Sequence of chain 1.A:
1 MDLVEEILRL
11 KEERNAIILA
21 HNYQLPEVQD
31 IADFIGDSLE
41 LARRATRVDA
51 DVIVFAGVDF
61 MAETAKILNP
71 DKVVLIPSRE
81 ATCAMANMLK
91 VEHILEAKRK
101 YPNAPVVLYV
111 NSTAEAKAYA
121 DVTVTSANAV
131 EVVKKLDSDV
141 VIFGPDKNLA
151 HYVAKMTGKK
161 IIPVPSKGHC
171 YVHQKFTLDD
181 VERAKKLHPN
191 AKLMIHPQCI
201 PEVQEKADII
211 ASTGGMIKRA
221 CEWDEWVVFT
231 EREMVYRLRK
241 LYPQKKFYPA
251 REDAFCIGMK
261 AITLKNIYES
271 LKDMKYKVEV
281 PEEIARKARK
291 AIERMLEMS

The small molecule below binds the protein below.
Small molecule (SMILES): O=CCC(O)/N=C(/CC(=O)O)C(=O)O

Binding-site contacts:
Ligand atom CAK contacts residue SER126 of chain 1.A at 3.7 Å.
Ligand atom CAJ contacts residue SER126 of chain 1.A at 3.4 Å.
Ligand atom OAN contacts residue THR125 of chain 1.A at 3.0 Å.
Ligand atom CAG contacts residue HIS196 of chain 1.A at 3.5 Å.
Ligand atom CAK contacts residue SER38 of chain 1.A at 3.4 Å.
Ligand atom OAH contacts residue HIS196 of chain 1.A at 2.7 Å (h-bond).
Ligand atom OAM contacts residue ASP37 of chain 1.A at 3.0 Å (salt-bridge).
Ligand atom CAB contacts residue SER126 of chain 1.A at 3.5 Å.
Ligand atom CAL contacts residue THR125 of chain 1.A at 3.4 Å.
Ligand atom CAK contacts residue SER212 of chain 1.A at 3.7 Å.
Ligand atom CAC contacts residue ASN111 of chain 1.A at 3.5 Å.
Ligand atom CAA contacts residue HIS196 of chain 1.A at 3.3 Å.
Ligand atom CAG contacts residue THR213 of chain 1.A at 3.5 Å.
Ligand atom OAM contacts residue THR125 of chain 1.A at 2.9 Å (h-bond).
Ligand atom OAI contacts residue THR213 of chain 1.A at 2.9 Å (h-bond).
Ligand atom OAD contacts residue GLN198 of chain 1.A at 2.8 Å (h-bond).
Ligand atom OAN contacts residue SER126 of chain 1.A at 2.7 Å (h-bond).
Ligand atom OAD contacts residue SF41 of chain 1.C at 3.5 Å.
Ligand atom CAL contacts residue SER38 of chain 1.A at 3.1 Å.
Ligand atom CAL contacts residue ASP37 of chain 1.A at 3.2 Å.
Ligand atom OAN contacts residue TYR109 of chain 1.A at 3.5 Å.
Ligand atom CAK contacts residue ASP37 of chain 1.A at 3.5 Å.
Ligand atom OAI contacts residue HIS21 of chain 1.A at 2.8 Å (h-bond).
Ligand atom OAM contacts residue ALA127 of chain 1.A at 3.4 Å.
Ligand atom OAI contacts residue ASP37 of chain 1.A at 3.3 Å.
Ligand atom CAJ contacts residue SER38 of chain 1.A at 3.2 Å.
Ligand atom CAB contacts residue HIS196 of chain 1.A at 3.5 Å.
Ligand atom CAL contacts residue LEU39 of chain 1.A at 3.0 Å (hydrophobic).
Ligand atom NAF contacts residue SER126 of chain 1.A at 3.2 Å (h-bond).
Ligand atom CAA contacts residue GLN198 of chain 1.A at 3.5 Å.
Ligand atom OAE contacts residue SF41 of chain 1.C at 2.5 Å.
Ligand atom OAN contacts residue SER38 of chain 1.A at 3.7 Å.
Ligand atom OAE contacts residue TYR23 of chain 1.A at 3.6 Å.
Ligand atom CAC contacts residue GLN198 of chain 1.A at 3.5 Å.
Ligand atom OAH contacts residue SER212 of chain 1.A at 3.3 Å.
Ligand atom OAM contacts residue LEU39 of chain 1.A at 3.2 Å.
Ligand atom NAF contacts residue TYR109 of chain 1.A at 3.8 Å.
Ligand atom OAD contacts residue ASN111 of chain 1.A at 2.4 Å (h-bond).
Ligand atom OAH contacts residue THR213 of chain 1.A at 2.8 Å (h-bond).
Ligand atom CAC contacts residue SF41 of chain 1.C at 3.1 Å.